Binding-site contacts:
Ligand atom N9 contacts residue GLY228 of chain 2.A at 3.7 Å.
Ligand atom C24 contacts residue SER230 of chain 2.A at 3.5 Å.
Ligand atom N5 contacts residue ASP38 of chain 2.A at 2.7 Å (salt-bridge).
Ligand atom C7 contacts residue ASP38 of chain 2.A at 3.3 Å.
Ligand atom F20 contacts residue MET303 of chain 2.A at 3.4 Å.
Ligand atom O11 contacts residue SER84 of chain 2.A at 3.5 Å (h-bond).
Ligand atom C4 contacts residue ASP226 of chain 2.A at 3.8 Å.
Ligand atom C7 contacts residue TYR83 of chain 2.A at 3.6 Å (hydrophobic).
Ligand atom C1 contacts residue THR85 of chain 2.A at 3.8 Å.
Ligand atom O22 contacts residue SER230 of chain 2.A at 3.7 Å.
Ligand atom C30 contacts residue PHE124 of chain 2.A at 3.9 Å (hydrophobic).
Ligand atom C6 contacts residue ASP38 of chain 2.A at 3.6 Å.
Ligand atom N9 contacts residue GLY40 of chain 2.A at 3.9 Å.
Ligand atom C17 contacts residue THR85 of chain 2.A at 3.8 Å.
Ligand atom C15 contacts residue THR85 of chain 2.A at 3.7 Å.
Ligand atom C29 contacts residue PRO118 of chain 2.A at 3.9 Å (hydrophobic).
Ligand atom C2 contacts residue THR85 of chain 2.A at 3.8 Å.
Ligand atom C26 contacts residue GLN19 of chain 2.A at 3.8 Å.
Ligand atom C15 contacts residue GLY228 of chain 2.A at 3.4 Å.
Ligand atom C31 contacts residue GLY228 of chain 2.A at 3.3 Å.
Ligand atom C24 contacts residue GLY228 of chain 2.A at 3.8 Å.
Ligand atom C31 contacts residue THR18 of chain 2.A at 3.9 Å.
Ligand atom C29 contacts residue PHE124 of chain 2.A at 3.8 Å (hydrophobic).
Ligand atom C12 contacts residue GLY228 of chain 2.A at 3.5 Å.
Ligand atom O11 contacts residue THR85 of chain 2.A at 3.2 Å (h-bond).
Ligand atom C4 contacts residue ASP38 of chain 2.A at 3.5 Å.
Ligand atom C28 contacts residue PRO118 of chain 2.A at 3.6 Å (hydrophobic).
Ligand atom N9 contacts residue ASP38 of chain 2.A at 2.9 Å (salt-bridge).
Ligand atom C13 contacts residue THR85 of chain 2.A at 3.9 Å.
Ligand atom F20 contacts residue HIS301 of chain 2.A at 3.1 Å.
Ligand atom C15 contacts residue ALA229 of chain 2.A at 3.8 Å (hydrophobic).
Ligand atom N9 contacts residue ASP226 of chain 2.A at 2.8 Å (salt-bridge).
Ligand atom C4 contacts residue GLY228 of chain 2.A at 3.9 Å.
Ligand atom N23 contacts residue GLY228 of chain 2.A at 3.0 Å (h-bond).
Ligand atom C1 contacts residue TYR83 of chain 2.A at 3.4 Å (hydrophobic).
Ligand atom C27 contacts residue GLN19 of chain 2.A at 3.8 Å.
Ligand atom N23 contacts residue SER230 of chain 2.A at 3.9 Å.
Ligand atom C16 contacts residue THR85 of chain 2.A at 3.5 Å.
Ligand atom C10 contacts residue ASP226 of chain 2.A at 3.4 Å.
Ligand atom O11 contacts residue TYR83 of chain 2.A at 3.6 Å.

Sequence of chain 2.A:
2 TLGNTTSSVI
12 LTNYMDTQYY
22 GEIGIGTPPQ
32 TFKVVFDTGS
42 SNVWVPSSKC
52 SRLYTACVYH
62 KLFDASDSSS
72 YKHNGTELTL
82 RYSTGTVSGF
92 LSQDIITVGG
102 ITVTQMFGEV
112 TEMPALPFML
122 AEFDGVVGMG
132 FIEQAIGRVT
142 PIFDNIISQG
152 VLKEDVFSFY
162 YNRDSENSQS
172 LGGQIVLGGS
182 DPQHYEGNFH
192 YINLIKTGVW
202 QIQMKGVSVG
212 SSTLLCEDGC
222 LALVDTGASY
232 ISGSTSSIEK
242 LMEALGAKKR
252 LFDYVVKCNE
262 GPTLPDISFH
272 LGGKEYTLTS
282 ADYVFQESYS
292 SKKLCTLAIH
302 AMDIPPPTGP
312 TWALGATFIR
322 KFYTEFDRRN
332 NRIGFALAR

This protein binds this small molecule.
Small molecule (SMILES): CC(C)[C@]1(C)CC(=O)N(Cc2cc(F)cc(C(=O)N[C@@H](C)c3ccccc3)c2)C(N)=N1